A protein and the small-molecule ligand that binds it are described below.
Small molecule (SMILES): CC1=C(/C=C/C(C)=C/C=C/C(C)=C/C=O)C(C)(C)CCC1

Sequence of chain 1.A:
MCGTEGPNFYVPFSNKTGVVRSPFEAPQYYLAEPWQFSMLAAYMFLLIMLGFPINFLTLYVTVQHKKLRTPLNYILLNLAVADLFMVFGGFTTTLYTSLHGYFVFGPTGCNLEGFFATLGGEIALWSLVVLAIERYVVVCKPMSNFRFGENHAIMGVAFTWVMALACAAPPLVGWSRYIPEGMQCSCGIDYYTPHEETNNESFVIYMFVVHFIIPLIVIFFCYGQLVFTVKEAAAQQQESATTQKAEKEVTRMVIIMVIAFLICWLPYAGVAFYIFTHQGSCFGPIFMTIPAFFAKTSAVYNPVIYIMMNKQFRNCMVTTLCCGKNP

Binding-site contacts:
Ligand atom C12 contacts residue GLU182 of chain 1.A at 3.8 Å.
Ligand atom C9 contacts residue THR119 of chain 1.A at 3.6 Å.
Ligand atom C18 contacts residue THR119 of chain 1.A at 3.8 Å.
Ligand atom C3 contacts residue PHE213 of chain 1.A at 3.6 Å (hydrophobic).
Ligand atom C8 contacts residue TYR192 of chain 1.A at 4.0 Å (hydrophobic).
Ligand atom C11 contacts residue TYR269 of chain 1.A at 3.5 Å (hydrophobic).
Ligand atom C8 contacts residue TRP266 of chain 1.A at 3.7 Å (hydrophobic).
Ligand atom C19 contacts residue ILE190 of chain 1.A at 3.6 Å (hydrophobic).
Ligand atom C10 contacts residue TYR269 of chain 1.A at 3.6 Å (hydrophobic).
Ligand atom C10 contacts residue THR119 of chain 1.A at 4.0 Å.
Ligand atom C11 contacts residue GLY189 of chain 1.A at 3.6 Å.
Ligand atom C12 contacts residue GLY189 of chain 1.A at 4.0 Å.
Ligand atom C11 contacts residue CYS188 of chain 1.A at 3.6 Å (hydrophobic).
Ligand atom C10 contacts residue TYR192 of chain 1.A at 4.1 Å (hydrophobic).
Ligand atom C6 contacts residue TRP266 of chain 1.A at 4.0 Å (hydrophobic).
Ligand atom C2 contacts residue PHE213 of chain 1.A at 3.5 Å (hydrophobic).
Ligand atom C13 contacts residue LYS297 of chain 1.A at 3.6 Å.
Ligand atom C18 contacts residue GLU123 of chain 1.A at 3.9 Å.
Ligand atom C18 contacts residue TRP266 of chain 1.A at 3.5 Å (hydrophobic).
Ligand atom C19 contacts residue THR119 of chain 1.A at 3.1 Å.
Ligand atom C12 contacts residue CYS188 of chain 1.A at 3.2 Å (hydrophobic).
Ligand atom C9 contacts residue TYR269 of chain 1.A at 3.7 Å (hydrophobic).
Ligand atom C20 contacts residue ALA118 of chain 1.A at 4.0 Å (hydrophobic).
Ligand atom C12 contacts residue ALA118 of chain 1.A at 3.8 Å (hydrophobic).
Ligand atom C12 contacts residue GLU114 of chain 1.A at 4.0 Å.
Ligand atom C8 contacts residue TYR269 of chain 1.A at 3.6 Å (hydrophobic).
Ligand atom C9 contacts residue TYR192 of chain 1.A at 3.5 Å (hydrophobic).
Ligand atom C13 contacts residue ALA118 of chain 1.A at 3.6 Å (hydrophobic).
Ligand atom C16 contacts residue MET208 of chain 1.A at 3.5 Å (hydrophobic).
Ligand atom C20 contacts residue TRP266 of chain 1.A at 3.9 Å (hydrophobic).
Ligand atom C15 contacts residue ALA293 of chain 1.A at 3.7 Å (hydrophobic).
Ligand atom C18 contacts residue GLY122 of chain 1.A at 3.5 Å.
Ligand atom C14 contacts residue ALA118 of chain 1.A at 4.0 Å (hydrophobic).
Ligand atom C19 contacts residue TYR192 of chain 1.A at 3.0 Å (hydrophobic).
Ligand atom C15 contacts residue LYS297 of chain 1.A at 1.3 Å.
Ligand atom C14 contacts residue GLU114 of chain 1.A at 3.5 Å.
Ligand atom C14 contacts residue LYS297 of chain 1.A at 2.4 Å.
Ligand atom C5 contacts residue TRP266 of chain 1.A at 3.6 Å (hydrophobic).
Ligand atom C4 contacts residue TRP266 of chain 1.A at 3.8 Å (hydrophobic).
Ligand atom C17 contacts residue TYR269 of chain 1.A at 3.4 Å (hydrophobic).